Binding-site contacts:
Ligand atom C18 contacts residue LEU438 of chain 1.B at 3.7 Å (hydrophobic).
Ligand atom C18 contacts residue LEU76 of chain 1.B at 3.8 Å (hydrophobic).
Ligand atom CB contacts residue TYR52 of chain 1.B at 3.7 Å (hydrophobic).
Ligand atom O contacts residue ALA75 of chain 1.B at 2.9 Å (h-bond).
Ligand atom C15 contacts residue LEU438 of chain 1.B at 3.5 Å (hydrophobic).
Ligand atom C10 contacts residue MET355 of chain 1.B at 3.4 Å (hydrophobic).
Ligand atom CB contacts residue ARG48 of chain 1.B at 3.8 Å.
Ligand atom C1 contacts residue TYR52 of chain 1.B at 3.6 Å (hydrophobic).
Ligand atom C5 contacts residue PRO26 of chain 1.B at 3.7 Å (hydrophobic).
Ligand atom NE1 contacts residue LEU189 of chain 1.B at 3.4 Å (h-bond).
Ligand atom O contacts residue GLN74 of chain 1.B at 3.2 Å (h-bond).
Ligand atom C16 contacts residue LEU438 of chain 1.B at 3.5 Å (hydrophobic).
Ligand atom OXT contacts residue GLN74 of chain 1.B at 2.8 Å (h-bond).
Ligand atom C20 contacts residue LEU438 of chain 1.B at 3.5 Å (hydrophobic).
Ligand atom CZ3 contacts residue GLN74 of chain 1.B at 3.2 Å.
Ligand atom C19 contacts residue LEU76 of chain 1.B at 3.4 Å (hydrophobic).
Ligand atom CZ3 contacts residue ARG48 of chain 1.B at 3.3 Å.
Ligand atom C14 contacts residue ALA75 of chain 1.B at 3.8 Å (hydrophobic).
Ligand atom CE2 contacts residue LEU189 of chain 1.B at 3.8 Å (hydrophobic).
Ligand atom CD1 contacts residue LEU21 of chain 1.B at 3.3 Å (hydrophobic).
Ligand atom C18 contacts residue PHE88 of chain 1.B at 3.8 Å (hydrophobic).
Ligand atom CG contacts residue ARG48 of chain 1.B at 3.3 Å.
Ligand atom CE3 contacts residue GLN74 of chain 1.B at 3.4 Å.
Ligand atom CD2 contacts residue ARG48 of chain 1.B at 3.3 Å.
Ligand atom CH2 contacts residue ARG48 of chain 1.B at 3.7 Å.
Ligand atom C20 contacts residue PHE88 of chain 1.B at 3.4 Å (hydrophobic).
Ligand atom O1 contacts residue TYR52 of chain 1.B at 2.5 Å (h-bond).
Ligand atom CD1 contacts residue ARG48 of chain 1.B at 3.6 Å.
Ligand atom CE2 contacts residue ARG48 of chain 1.B at 3.5 Å.
Ligand atom CE3 contacts residue ARG48 of chain 1.B at 3.2 Å.
Ligand atom CZ2 contacts residue LEU189 of chain 1.B at 3.5 Å (hydrophobic).
Ligand atom C contacts residue SER73 of chain 1.B at 3.6 Å.
Ligand atom C8 contacts residue VAL27 of chain 1.B at 3.6 Å (hydrophobic).
Ligand atom C3 contacts residue LEU30 of chain 1.B at 3.5 Å (hydrophobic).
Ligand atom C19 contacts residue LEU438 of chain 1.B at 3.0 Å (hydrophobic).
Ligand atom O contacts residue SER73 of chain 1.B at 3.5 Å.
Ligand atom NE1 contacts residue ARG48 of chain 1.B at 3.7 Å.
Ligand atom C contacts residue GLN74 of chain 1.B at 3.4 Å.
Ligand atom OXT contacts residue SER73 of chain 1.B at 3.6 Å.
Ligand atom CH2 contacts residue GLN74 of chain 1.B at 3.5 Å.

This protein binds this small molecule.
Small molecule (SMILES): CC(C)C1=CC2=CC[C@@H]3[C@](C)(CCC[C@@]3(C)C(=O)N[C@@H](Cc3c[nH]c4ccccc34)C(=O)O)[C@H]2CC1

Sequence of chain 1.B:
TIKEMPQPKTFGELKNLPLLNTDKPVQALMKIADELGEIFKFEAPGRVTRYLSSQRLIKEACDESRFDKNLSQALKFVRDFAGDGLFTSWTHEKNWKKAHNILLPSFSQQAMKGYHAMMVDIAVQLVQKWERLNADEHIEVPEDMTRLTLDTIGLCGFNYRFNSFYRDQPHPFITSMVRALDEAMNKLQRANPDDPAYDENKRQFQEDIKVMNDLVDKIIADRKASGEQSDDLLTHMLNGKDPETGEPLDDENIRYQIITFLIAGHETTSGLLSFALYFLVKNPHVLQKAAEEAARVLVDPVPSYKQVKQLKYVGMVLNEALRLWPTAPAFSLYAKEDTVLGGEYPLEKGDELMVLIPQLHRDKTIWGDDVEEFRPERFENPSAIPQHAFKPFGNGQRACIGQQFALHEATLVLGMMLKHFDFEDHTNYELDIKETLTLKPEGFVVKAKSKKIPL